Binding-site contacts:
Ligand atom O4 contacts residue GLU188 of chain 1.B at 3.1 Å (salt-bridge).
Ligand atom O2 contacts residue LYS186 of chain 1.B at 3.5 Å (salt-bridge).
Ligand atom C2 contacts residue MG1 of chain 1.O at 2.8 Å.
Ligand atom O2 contacts residue ARG87 of chain 1.B at 4.1 Å.
Ligand atom O1 contacts residue GLY211 of chain 1.B at 3.0 Å (h-bond).
Ligand atom O1 contacts residue ALA209 of chain 1.B at 3.3 Å.
Ligand atom C1 contacts residue MG1 of chain 1.O at 2.9 Å.
Ligand atom O1 contacts residue ARG210 of chain 1.B at 3.5 Å (salt-bridge).
Ligand atom C2 contacts residue ALA209 of chain 1.B at 3.7 Å (hydrophobic).
Ligand atom O1 contacts residue MG1 of chain 1.O at 4.1 Å.
Ligand atom O3 contacts residue ASP212 of chain 1.B at 2.8 Å (salt-bridge).
Ligand atom C1 contacts residue GLY211 of chain 1.B at 3.8 Å.
Ligand atom C1 contacts residue THR244 of chain 1.B at 3.6 Å.
Ligand atom C2 contacts residue GLU188 of chain 1.B at 3.7 Å.
Ligand atom O2 contacts residue MET207 of chain 1.B at 4.2 Å.
Ligand atom O1 contacts residue THR244 of chain 1.B at 2.5 Å (h-bond).
Ligand atom C1 contacts residue ARG210 of chain 1.B at 4.4 Å.
Ligand atom O3 contacts residue GLU188 of chain 1.B at 3.0 Å (salt-bridge).
Ligand atom O3 contacts residue ALA209 of chain 1.B at 3.8 Å.
Ligand atom O3 contacts residue MG1 of chain 1.O at 2.3 Å.
Ligand atom O4 contacts residue ALA209 of chain 1.B at 4.2 Å.
Ligand atom C1 contacts residue GLU188 of chain 1.B at 3.6 Å.
Ligand atom O3 contacts residue GLY211 of chain 1.B at 3.7 Å.
Ligand atom O2 contacts residue MET276 of chain 1.B at 4.2 Å.
Ligand atom C1 contacts residue ASP212 of chain 1.B at 3.8 Å.
Ligand atom O2 contacts residue MG1 of chain 1.O at 4.0 Å.
Ligand atom C2 contacts residue LYS186 of chain 1.B at 3.5 Å.
Ligand atom C2 contacts residue ASP212 of chain 1.B at 4.5 Å.
Ligand atom O2 contacts residue THR244 of chain 1.B at 3.7 Å.
Ligand atom O4 contacts residue LYS186 of chain 1.B at 2.8 Å (salt-bridge).
Ligand atom O1 contacts residue ASP212 of chain 1.B at 3.9 Å.
Ligand atom O4 contacts residue MG1 of chain 1.O at 1.9 Å.
Ligand atom O4 contacts residue ASP212 of chain 1.B at 3.9 Å.
Ligand atom O2 contacts residue ALA209 of chain 1.B at 4.1 Å.
Ligand atom C1 contacts residue ALA209 of chain 1.B at 3.5 Å (hydrophobic).
Ligand atom C2 contacts residue THR244 of chain 1.B at 4.1 Å.

Sequence of chain 1.B:
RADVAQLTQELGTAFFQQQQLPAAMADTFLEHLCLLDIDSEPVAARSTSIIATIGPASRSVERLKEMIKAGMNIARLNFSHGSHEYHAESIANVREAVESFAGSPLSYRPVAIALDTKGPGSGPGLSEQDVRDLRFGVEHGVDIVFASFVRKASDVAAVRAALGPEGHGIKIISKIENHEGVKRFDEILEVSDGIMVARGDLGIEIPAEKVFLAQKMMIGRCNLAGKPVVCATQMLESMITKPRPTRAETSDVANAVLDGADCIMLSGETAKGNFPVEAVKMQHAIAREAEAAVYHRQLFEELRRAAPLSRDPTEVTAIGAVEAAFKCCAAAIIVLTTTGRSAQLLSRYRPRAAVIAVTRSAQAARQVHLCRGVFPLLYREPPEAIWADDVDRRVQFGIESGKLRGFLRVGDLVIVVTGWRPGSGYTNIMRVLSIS

This protein binds this small molecule.
Small molecule (SMILES): O=C([O-])C(=O)[O-]